Binding-site contacts:
Ligand atom O7 contacts residue ASN355 of chain 1.A at 3.8 Å.
Ligand atom C3 contacts residue ASN355 of chain 1.A at 3.8 Å.
Ligand atom C8 contacts residue HIS358 of chain 1.A at 2.5 Å.
Ligand atom C5 contacts residue ASN355 of chain 1.A at 3.6 Å.
Ligand atom C7 contacts residue HIS358 of chain 1.A at 3.0 Å.
Ligand atom C2 contacts residue ASN355 of chain 1.A at 2.4 Å.
Ligand atom C1 contacts residue ASN355 of chain 1.A at 1.5 Å.
Ligand atom N2 contacts residue SER357 of chain 1.A at 4.1 Å.
Ligand atom O7 contacts residue HIS358 of chain 1.A at 3.8 Å.
Ligand atom C7 contacts residue TRP341 of chain 1.A at 3.8 Å (hydrophobic).
Ligand atom O5 contacts residue ASN355 of chain 1.A at 2.3 Å (h-bond).
Ligand atom C8 contacts residue TRP341 of chain 1.A at 4.0 Å (hydrophobic).
Ligand atom C4 contacts residue ASN355 of chain 1.A at 4.2 Å.
Ligand atom N2 contacts residue HIS358 of chain 1.A at 3.3 Å.
Ligand atom O7 contacts residue TRP341 of chain 1.A at 3.1 Å.
Ligand atom C1 contacts residue TRP341 of chain 1.A at 4.2 Å (hydrophobic).
Ligand atom C2 contacts residue HIS358 of chain 1.A at 4.4 Å.
Ligand atom N2 contacts residue ASN355 of chain 1.A at 2.9 Å (h-bond).
Ligand atom C1 contacts residue HIS358 of chain 1.A at 4.4 Å.
Ligand atom C7 contacts residue ASN355 of chain 1.A at 3.5 Å.

Sequence of chain 1.A:
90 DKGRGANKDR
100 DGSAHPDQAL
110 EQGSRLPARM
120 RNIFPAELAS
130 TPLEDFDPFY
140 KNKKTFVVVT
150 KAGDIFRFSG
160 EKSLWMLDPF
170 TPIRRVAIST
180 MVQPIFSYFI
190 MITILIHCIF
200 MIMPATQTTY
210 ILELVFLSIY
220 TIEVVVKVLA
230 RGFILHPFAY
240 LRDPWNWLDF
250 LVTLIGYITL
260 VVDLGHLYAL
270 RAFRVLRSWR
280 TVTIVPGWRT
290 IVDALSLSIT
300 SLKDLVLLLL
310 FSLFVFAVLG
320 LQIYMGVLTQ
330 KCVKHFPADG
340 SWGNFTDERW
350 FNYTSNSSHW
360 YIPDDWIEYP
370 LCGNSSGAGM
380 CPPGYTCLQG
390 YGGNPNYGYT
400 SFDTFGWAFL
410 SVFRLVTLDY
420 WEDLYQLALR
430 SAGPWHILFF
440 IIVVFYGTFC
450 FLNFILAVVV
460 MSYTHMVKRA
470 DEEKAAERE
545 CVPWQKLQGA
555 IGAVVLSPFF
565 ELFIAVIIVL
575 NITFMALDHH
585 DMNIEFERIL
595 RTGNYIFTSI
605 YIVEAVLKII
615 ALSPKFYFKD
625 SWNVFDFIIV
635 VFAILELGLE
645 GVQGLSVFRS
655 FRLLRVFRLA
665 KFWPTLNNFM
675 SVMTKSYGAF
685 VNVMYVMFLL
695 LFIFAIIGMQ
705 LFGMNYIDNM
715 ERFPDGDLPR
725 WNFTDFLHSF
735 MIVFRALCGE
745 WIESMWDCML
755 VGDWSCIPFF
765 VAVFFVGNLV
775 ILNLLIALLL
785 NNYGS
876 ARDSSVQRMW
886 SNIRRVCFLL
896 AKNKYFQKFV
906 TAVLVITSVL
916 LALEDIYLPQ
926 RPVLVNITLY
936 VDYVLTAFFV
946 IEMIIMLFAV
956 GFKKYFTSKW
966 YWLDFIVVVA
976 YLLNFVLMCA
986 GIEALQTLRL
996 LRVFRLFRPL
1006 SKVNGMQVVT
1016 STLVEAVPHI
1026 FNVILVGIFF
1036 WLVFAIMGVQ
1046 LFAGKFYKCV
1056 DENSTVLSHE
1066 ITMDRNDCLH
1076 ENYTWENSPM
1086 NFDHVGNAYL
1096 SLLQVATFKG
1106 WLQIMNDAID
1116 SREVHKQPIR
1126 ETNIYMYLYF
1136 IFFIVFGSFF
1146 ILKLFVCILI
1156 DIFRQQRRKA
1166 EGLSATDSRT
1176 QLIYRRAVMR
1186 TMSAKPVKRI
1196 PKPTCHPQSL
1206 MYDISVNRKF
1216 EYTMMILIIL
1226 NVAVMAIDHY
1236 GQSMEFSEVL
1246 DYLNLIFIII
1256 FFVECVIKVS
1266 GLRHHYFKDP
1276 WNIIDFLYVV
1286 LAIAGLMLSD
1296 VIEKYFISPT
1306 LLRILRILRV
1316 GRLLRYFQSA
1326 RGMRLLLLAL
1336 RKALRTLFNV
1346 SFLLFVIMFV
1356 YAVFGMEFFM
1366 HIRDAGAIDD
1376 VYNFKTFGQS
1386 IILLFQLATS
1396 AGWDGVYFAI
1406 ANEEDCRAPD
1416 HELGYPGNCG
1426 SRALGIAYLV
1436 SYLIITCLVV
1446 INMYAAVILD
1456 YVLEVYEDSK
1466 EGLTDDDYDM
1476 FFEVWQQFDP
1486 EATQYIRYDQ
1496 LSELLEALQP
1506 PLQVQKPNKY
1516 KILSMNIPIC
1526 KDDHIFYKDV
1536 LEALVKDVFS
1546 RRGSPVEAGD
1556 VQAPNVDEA

The small molecule below binds the protein below.
Small molecule (SMILES): CC(=O)N[C@@H]1[C@@H](O)[C@H](O)[C@@H](CO)O[C@H]1O